The protein below binds the small molecule below.
Small molecule (SMILES): CC(=O)N[C@@H]1[C@@H](O)[C@H](O)[C@@H](CO)O[C@H]1O

Sequence of chain 2.E:
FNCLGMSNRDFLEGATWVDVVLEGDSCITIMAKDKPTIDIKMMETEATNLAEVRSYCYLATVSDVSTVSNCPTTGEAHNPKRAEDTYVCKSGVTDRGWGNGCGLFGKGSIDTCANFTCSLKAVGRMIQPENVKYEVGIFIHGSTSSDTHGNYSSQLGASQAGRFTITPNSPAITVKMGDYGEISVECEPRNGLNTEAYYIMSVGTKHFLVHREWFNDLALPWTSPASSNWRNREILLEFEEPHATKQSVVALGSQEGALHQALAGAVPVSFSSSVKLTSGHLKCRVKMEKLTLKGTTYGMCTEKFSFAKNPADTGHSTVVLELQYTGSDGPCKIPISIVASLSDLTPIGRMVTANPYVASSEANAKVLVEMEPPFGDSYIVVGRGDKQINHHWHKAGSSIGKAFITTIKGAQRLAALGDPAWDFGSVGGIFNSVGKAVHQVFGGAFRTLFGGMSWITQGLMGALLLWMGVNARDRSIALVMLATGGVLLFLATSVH

Binding-site contacts:
Ligand atom O5 contacts residue ASN154 of chain 2.E at 2.4 Å (h-bond).
Ligand atom C1 contacts residue ASN154 of chain 2.E at 1.4 Å.
Ligand atom C1 contacts residue SER157 of chain 2.E at 4.3 Å.
Ligand atom C2 contacts residue ASN154 of chain 2.E at 2.5 Å.
Ligand atom C1 contacts residue SER156 of chain 2.E at 4.0 Å.
Ligand atom C8 contacts residue ASN154 of chain 2.E at 3.7 Å.
Ligand atom C3 contacts residue ASN154 of chain 2.E at 3.8 Å.
Ligand atom O5 contacts residue SER157 of chain 2.E at 4.0 Å.
Ligand atom O6 contacts residue SER157 of chain 2.E at 4.2 Å.
Ligand atom C7 contacts residue ASN154 of chain 2.E at 3.3 Å.
Ligand atom C4 contacts residue ASN154 of chain 2.E at 4.2 Å.
Ligand atom N2 contacts residue ASN154 of chain 2.E at 2.8 Å (h-bond).
Ligand atom O7 contacts residue ASN154 of chain 2.E at 3.5 Å (h-bond).
Ligand atom C5 contacts residue ASN154 of chain 2.E at 3.6 Å.